Binding-site contacts:
Ligand atom O contacts residue ARG114 of chain 1.B at 3.6 Å.
Ligand atom N contacts residue VAL127 of chain 1.B at 2.9 Å (h-bond).
Ligand atom CD contacts residue ASN109 of chain 1.B at 3.9 Å.
Ligand atom CB contacts residue VAL128 of chain 1.B at 3.7 Å (hydrophobic).
Ligand atom C contacts residue GLU125 of chain 1.B at 3.8 Å.
Ligand atom O contacts residue VAL127 of chain 1.B at 2.9 Å (h-bond).
Ligand atom C contacts residue VAL127 of chain 1.B at 3.6 Å (hydrophobic).
Ligand atom C contacts residue ARG114 of chain 1.B at 3.7 Å.
Ligand atom NH1 contacts residue SO41 of chain 2.N at 2.6 Å (h-bond).
Ligand atom CA contacts residue VAL127 of chain 1.B at 3.5 Å (hydrophobic).
Ligand atom O contacts residue ALA124 of chain 1.B at 3.2 Å.
Ligand atom O contacts residue THR126 of chain 1.B at 3.5 Å.
Ligand atom CA contacts residue GLU125 of chain 1.B at 3.6 Å.
Ligand atom NH2 contacts residue SO41 of chain 2.N at 2.9 Å (h-bond).
Ligand atom CB contacts residue ALA124 of chain 1.B at 3.9 Å (hydrophobic).
Ligand atom O contacts residue GLU125 of chain 1.B at 3.6 Å (salt-bridge).
Ligand atom C contacts residue GLY123 of chain 1.B at 3.6 Å.
Ligand atom CZ contacts residue SO41 of chain 2.N at 3.4 Å.
Ligand atom CA contacts residue VAL128 of chain 1.B at 3.9 Å (hydrophobic).
Ligand atom OXT contacts residue THR115 of chain 1.B at 3.6 Å.
Ligand atom CZ contacts residue ILE107 of chain 1.B at 3.7 Å (hydrophobic).
Ligand atom O contacts residue GLU125 of chain 1.B at 2.9 Å (salt-bridge).
Ligand atom N contacts residue GLY123 of chain 1.B at 2.8 Å (h-bond).
Ligand atom OXT contacts residue ARG114 of chain 1.B at 2.8 Å (salt-bridge).
Ligand atom OXT contacts residue ASP113 of chain 1.B at 3.7 Å.
Ligand atom N contacts residue GLU125 of chain 1.B at 3.1 Å (salt-bridge).
Ligand atom CB contacts residue SO41 of chain 2.N at 3.8 Å.
Ligand atom O contacts residue LYS111 of chain 1.B at 3.1 Å.
Ligand atom CA contacts residue GLY123 of chain 1.B at 3.5 Å.
Ligand atom CB contacts residue GLY123 of chain 1.B at 3.6 Å.
Ligand atom CH3 contacts residue SO41 of chain 2.N at 3.5 Å.
Ligand atom CB contacts residue LEU122 of chain 1.B at 3.3 Å (hydrophobic).
Ligand atom CB contacts residue THR126 of chain 1.B at 3.4 Å.
Ligand atom C contacts residue SO41 of chain 2.N at 3.8 Å.
Ligand atom N contacts residue SO41 of chain 2.N at 3.0 Å (h-bond).
Ligand atom NE contacts residue ILE107 of chain 1.B at 3.6 Å.
Ligand atom NH2 contacts residue ILE107 of chain 1.B at 3.0 Å (h-bond).
Ligand atom NE contacts residue ASN109 of chain 1.B at 3.9 Å.
Ligand atom CA contacts residue GLY123 of chain 1.B at 3.7 Å.
Ligand atom CB contacts residue VAL127 of chain 1.B at 3.9 Å (hydrophobic).

Sequence of chain 1.B:
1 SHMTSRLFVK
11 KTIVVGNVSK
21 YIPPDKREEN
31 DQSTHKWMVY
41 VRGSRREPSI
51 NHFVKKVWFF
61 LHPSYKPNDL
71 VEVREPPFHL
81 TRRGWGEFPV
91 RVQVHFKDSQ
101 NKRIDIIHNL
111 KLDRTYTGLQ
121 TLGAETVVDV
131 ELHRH

This protein binds this small molecule.
Small molecule (SMILES): CC(=O)N[C@@H](C)C(=O)N[C@@H](C)C(=O)N[C@@H](CCCN=C(N)N)C(=O)N[C@@H](CCCCNC(=O)c1ccccc1)C(=O)N[C@@H](CO)C(=O)N[C@@H](C)C(=O)N1CCC[C@H]1C(=O)N[C@@H](C)C(=O)O